Binding-site contacts:
Ligand atom CG contacts residue THR29 of chain 2.B at 2.9 Å.
Ligand atom C contacts residue THR100 of chain 2.B at 3.8 Å.
Ligand atom OXT contacts residue GLY99 of chain 2.B at 3.3 Å.
Ligand atom CA contacts residue THR29 of chain 2.B at 3.2 Å.
Ligand atom OXT contacts residue SER71 of chain 2.B at 2.6 Å (h-bond).
Ligand atom CG contacts residue THR100 of chain 2.B at 3.1 Å.
Ligand atom CB contacts residue ASP101 of chain 2.B at 3.5 Å.
Ligand atom OD2 contacts residue GLY99 of chain 2.B at 3.2 Å.
Ligand atom OD1 contacts residue MET127 of chain 2.B at 4.0 Å.
Ligand atom CB contacts residue THR100 of chain 2.B at 3.7 Å.
Ligand atom N contacts residue ASP70 of chain 2.B at 2.8 Å (salt-bridge).
Ligand atom CA contacts residue ASP101 of chain 2.B at 3.6 Å.
Ligand atom CA contacts residue ASP70 of chain 2.B at 3.4 Å.
Ligand atom OD2 contacts residue GLY28 of chain 2.B at 4.1 Å.
Ligand atom OD2 contacts residue THR29 of chain 2.B at 3.1 Å (h-bond).
Ligand atom OD1 contacts residue THR100 of chain 2.B at 2.7 Å (h-bond).
Ligand atom C contacts residue GLY99 of chain 2.B at 3.4 Å.
Ligand atom OXT contacts residue ASP101 of chain 2.B at 2.8 Å (salt-bridge).
Ligand atom N contacts residue ASP101 of chain 2.B at 2.8 Å (salt-bridge).
Ligand atom C contacts residue SER71 of chain 2.B at 3.5 Å.
Ligand atom OD2 contacts residue THR100 of chain 2.B at 2.9 Å (h-bond).
Ligand atom OD1 contacts residue ALA126 of chain 2.B at 3.4 Å (h-bond).
Ligand atom C contacts residue ASP70 of chain 2.B at 3.2 Å.
Ligand atom CB contacts residue ASN39 of chain 1.B at 3.9 Å.
Ligand atom O contacts residue GLY28 of chain 2.B at 3.3 Å.
Ligand atom OXT contacts residue THR100 of chain 2.B at 3.2 Å (h-bond).
Ligand atom O contacts residue GLY99 of chain 2.B at 3.3 Å.
Ligand atom C contacts residue ASP101 of chain 2.B at 4.1 Å.
Ligand atom N contacts residue LEU72 of chain 2.B at 3.9 Å.
Ligand atom N contacts residue THR29 of chain 2.B at 4.2 Å.
Ligand atom OD2 contacts residue ALA126 of chain 2.B at 4.0 Å.
Ligand atom CB contacts residue THR29 of chain 2.B at 3.0 Å.
Ligand atom O contacts residue ASP70 of chain 2.B at 3.1 Å (salt-bridge).
Ligand atom O contacts residue THR29 of chain 2.B at 3.7 Å.
Ligand atom N contacts residue ASN39 of chain 1.B at 2.9 Å (h-bond).
Ligand atom CA contacts residue ASN39 of chain 1.B at 3.5 Å.
Ligand atom OD1 contacts residue THR29 of chain 2.B at 3.3 Å (h-bond).
Ligand atom CG contacts residue ALA126 of chain 2.B at 4.1 Å (hydrophobic).
Ligand atom O contacts residue SER71 of chain 2.B at 2.8 Å (h-bond).
Ligand atom OXT contacts residue ASP70 of chain 2.B at 3.7 Å.

The small molecule below binds the protein below.
Small molecule (SMILES): N[C@@H](CC(=O)O)C(=O)O

Sequence of chain 2.B:
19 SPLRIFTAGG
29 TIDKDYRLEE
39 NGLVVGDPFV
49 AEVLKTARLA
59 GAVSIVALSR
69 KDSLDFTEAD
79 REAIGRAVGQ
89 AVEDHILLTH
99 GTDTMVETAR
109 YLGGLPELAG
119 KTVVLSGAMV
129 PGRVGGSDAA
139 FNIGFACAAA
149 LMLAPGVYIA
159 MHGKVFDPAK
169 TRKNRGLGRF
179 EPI

Sequence of chain 1.B:
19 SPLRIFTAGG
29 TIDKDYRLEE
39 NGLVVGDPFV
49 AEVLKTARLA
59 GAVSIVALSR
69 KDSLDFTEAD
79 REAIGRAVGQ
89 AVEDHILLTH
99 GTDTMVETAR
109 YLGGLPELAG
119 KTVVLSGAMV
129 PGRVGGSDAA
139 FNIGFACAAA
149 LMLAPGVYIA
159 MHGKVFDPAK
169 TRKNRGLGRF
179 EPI